Binding-site contacts:
Ligand atom OE2 contacts residue GLY229 of chain 1.G at 3.8 Å.
Ligand atom C contacts residue GLY229 of chain 1.G at 4.0 Å.
Ligand atom O contacts residue ARG129 of chain 1.G at 3.8 Å.
Ligand atom OE1 contacts residue PHE230 of chain 1.G at 4.1 Å.
Ligand atom C contacts residue ARG129 of chain 1.G at 3.3 Å.
Ligand atom OE1 contacts residue ASN231 of chain 1.G at 3.3 Å.
Ligand atom CG contacts residue GLY229 of chain 1.G at 4.5 Å.
Ligand atom OE1 contacts residue GLY229 of chain 1.G at 3.7 Å.
Ligand atom CG contacts residue ASN231 of chain 1.G at 4.2 Å.
Ligand atom CD contacts residue PHE230 of chain 1.G at 3.9 Å (hydrophobic).
Ligand atom OE1 contacts residue THR232 of chain 1.G at 3.9 Å.
Ligand atom CD contacts residue GLY229 of chain 1.G at 3.9 Å.
Ligand atom OE2 contacts residue ASN231 of chain 1.G at 3.0 Å (h-bond).
Ligand atom C contacts residue GLY228 of chain 1.G at 4.0 Å.
Ligand atom CB contacts residue GLY229 of chain 1.G at 3.5 Å.
Ligand atom OE2 contacts residue PHE230 of chain 1.G at 3.3 Å (h-bond).
Ligand atom O contacts residue GLY228 of chain 1.G at 3.8 Å.
Ligand atom CA contacts residue GLY228 of chain 1.G at 4.1 Å.
Ligand atom O contacts residue GLY229 of chain 1.G at 3.4 Å (h-bond).
Ligand atom CD contacts residue ASN231 of chain 1.G at 3.4 Å.
Ligand atom OXT contacts residue ARG129 of chain 1.G at 2.6 Å (salt-bridge).
Ligand atom CA contacts residue GLY229 of chain 1.G at 3.7 Å.
Ligand atom CA contacts residue ARG129 of chain 1.G at 4.4 Å.

Sequence of chain 1.G:
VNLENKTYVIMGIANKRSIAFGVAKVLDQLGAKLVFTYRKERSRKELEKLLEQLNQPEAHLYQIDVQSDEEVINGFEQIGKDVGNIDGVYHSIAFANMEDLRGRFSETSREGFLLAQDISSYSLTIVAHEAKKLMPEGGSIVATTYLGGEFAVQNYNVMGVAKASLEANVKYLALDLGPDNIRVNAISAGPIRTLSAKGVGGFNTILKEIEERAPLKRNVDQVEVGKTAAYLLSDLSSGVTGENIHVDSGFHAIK

This small molecule binds to this protein.
Small molecule (SMILES): N[C@@H](CCC(=O)O)C(=O)O